The small molecule below binds the protein below.
Small molecule (SMILES): CC(=O)N[C@@H]1[C@@H](O)[C@H](O)[C@@H](CO)O[C@H]1O

Binding-site contacts:
Ligand atom C2 contacts residue ASN603 of chain 1.A at 2.5 Å.
Ligand atom C7 contacts residue ASN603 of chain 1.A at 3.1 Å.
Ligand atom C3 contacts residue ASN603 of chain 1.A at 3.8 Å.
Ligand atom C4 contacts residue ASN603 of chain 1.A at 4.3 Å.
Ligand atom O7 contacts residue ASN603 of chain 1.A at 3.0 Å (h-bond).
Ligand atom C5 contacts residue ASN603 of chain 1.A at 3.7 Å.
Ligand atom N2 contacts residue ASN603 of chain 1.A at 2.9 Å (h-bond).
Ligand atom O5 contacts residue ASN603 of chain 1.A at 2.4 Å (h-bond).
Ligand atom C8 contacts residue ASN603 of chain 1.A at 4.3 Å.
Ligand atom C1 contacts residue ASN603 of chain 1.A at 1.5 Å.

Sequence of chain 1.A:
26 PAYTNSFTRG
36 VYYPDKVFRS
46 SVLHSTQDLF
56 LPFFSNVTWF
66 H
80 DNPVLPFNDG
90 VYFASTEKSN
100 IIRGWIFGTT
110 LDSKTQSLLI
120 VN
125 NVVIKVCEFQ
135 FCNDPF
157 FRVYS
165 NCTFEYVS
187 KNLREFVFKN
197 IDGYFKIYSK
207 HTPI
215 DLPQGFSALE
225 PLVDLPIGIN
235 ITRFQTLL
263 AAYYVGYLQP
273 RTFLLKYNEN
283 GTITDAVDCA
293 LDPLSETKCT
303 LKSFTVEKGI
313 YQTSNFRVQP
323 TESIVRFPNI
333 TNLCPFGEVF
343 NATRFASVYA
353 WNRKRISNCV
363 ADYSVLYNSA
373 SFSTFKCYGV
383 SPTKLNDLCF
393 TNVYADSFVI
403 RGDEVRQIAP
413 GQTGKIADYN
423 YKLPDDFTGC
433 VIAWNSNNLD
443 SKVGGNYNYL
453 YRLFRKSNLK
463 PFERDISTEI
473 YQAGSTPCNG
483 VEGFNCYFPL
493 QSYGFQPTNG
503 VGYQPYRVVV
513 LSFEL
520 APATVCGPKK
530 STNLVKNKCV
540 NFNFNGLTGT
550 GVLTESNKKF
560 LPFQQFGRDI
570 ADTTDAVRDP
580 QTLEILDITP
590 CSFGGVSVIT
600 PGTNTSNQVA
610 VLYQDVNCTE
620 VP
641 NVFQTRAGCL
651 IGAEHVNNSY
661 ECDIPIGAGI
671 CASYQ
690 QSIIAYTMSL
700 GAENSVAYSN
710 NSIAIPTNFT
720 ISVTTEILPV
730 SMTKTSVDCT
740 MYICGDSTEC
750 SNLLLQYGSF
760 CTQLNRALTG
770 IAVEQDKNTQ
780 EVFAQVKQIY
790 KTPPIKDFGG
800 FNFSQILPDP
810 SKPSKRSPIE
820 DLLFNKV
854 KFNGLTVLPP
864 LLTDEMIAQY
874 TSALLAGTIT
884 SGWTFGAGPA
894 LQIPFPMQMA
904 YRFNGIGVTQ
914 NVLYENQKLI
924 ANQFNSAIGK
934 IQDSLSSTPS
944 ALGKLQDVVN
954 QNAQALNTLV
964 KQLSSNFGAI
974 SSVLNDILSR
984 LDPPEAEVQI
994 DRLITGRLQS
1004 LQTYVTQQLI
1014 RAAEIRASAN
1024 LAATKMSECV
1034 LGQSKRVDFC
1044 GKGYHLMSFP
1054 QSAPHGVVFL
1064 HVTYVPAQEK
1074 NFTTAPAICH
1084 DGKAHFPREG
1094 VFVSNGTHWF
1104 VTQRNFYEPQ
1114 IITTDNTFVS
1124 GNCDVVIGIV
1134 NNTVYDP